This protein binds this small molecule.
Small molecule (SMILES): OCCOc1ccccc1

Sequence of chain 1.A:
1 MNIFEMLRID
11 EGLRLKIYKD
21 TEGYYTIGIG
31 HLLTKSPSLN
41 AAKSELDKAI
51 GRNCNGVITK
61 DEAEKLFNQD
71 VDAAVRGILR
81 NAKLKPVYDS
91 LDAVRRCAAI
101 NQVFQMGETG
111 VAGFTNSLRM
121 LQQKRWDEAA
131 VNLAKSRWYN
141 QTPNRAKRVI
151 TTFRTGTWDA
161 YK

Binding-site contacts:
Ligand atom CAH contacts residue GLN102 of chain 1.A at 3.1 Å.
Ligand atom CAD contacts residue VAL87 of chain 1.A at 4.1 Å (hydrophobic).
Ligand atom OAA contacts residue SER117 of chain 1.A at 4.2 Å.
Ligand atom CAJ contacts residue ALA99 of chain 1.A at 3.8 Å (hydrophobic).
Ligand atom OAA contacts residue LEU133 of chain 1.A at 3.2 Å.
Ligand atom CAG contacts residue GLN102 of chain 1.A at 3.2 Å.
Ligand atom CAB contacts residue LEU84 of chain 1.A at 4.0 Å (hydrophobic).
Ligand atom OAI contacts residue LEU121 of chain 1.A at 3.4 Å.
Ligand atom CAE contacts residue LEU118 of chain 1.A at 4.2 Å (hydrophobic).
Ligand atom CAH contacts residue VAL111 of chain 1.A at 3.6 Å (hydrophobic).
Ligand atom OAA contacts residue PHE114 of chain 1.A at 3.5 Å.
Ligand atom OAI contacts residue LEU118 of chain 1.A at 3.4 Å.
Ligand atom CAH contacts residue LEU118 of chain 1.A at 3.8 Å (hydrophobic).
Ligand atom CAC contacts residue ALA99 of chain 1.A at 3.7 Å (hydrophobic).
Ligand atom CAD contacts residue ALA99 of chain 1.A at 3.7 Å (hydrophobic).
Ligand atom CAE contacts residue ALA99 of chain 1.A at 3.7 Å (hydrophobic).
Ligand atom CAC contacts residue LEU84 of chain 1.A at 3.8 Å (hydrophobic).
Ligand atom CAG contacts residue LEU118 of chain 1.A at 4.1 Å (hydrophobic).
Ligand atom OAI contacts residue GLN102 of chain 1.A at 4.2 Å.
Ligand atom CAE contacts residue LEU84 of chain 1.A at 4.1 Å (hydrophobic).
Ligand atom CAD contacts residue LEU84 of chain 1.A at 3.9 Å (hydrophobic).
Ligand atom CAG contacts residue LEU121 of chain 1.A at 3.8 Å (hydrophobic).
Ligand atom OAA contacts residue GLN102 of chain 1.A at 2.6 Å (h-bond).
Ligand atom CAC contacts residue ILE78 of chain 1.A at 4.1 Å (hydrophobic).
Ligand atom OAI contacts residue PHE153 of chain 1.A at 3.8 Å.
Ligand atom CAB contacts residue ILE78 of chain 1.A at 4.0 Å (hydrophobic).
Ligand atom CAJ contacts residue LEU118 of chain 1.A at 3.5 Å (hydrophobic).
Ligand atom CAD contacts residue TYR88 of chain 1.A at 3.7 Å (hydrophobic).
Ligand atom CAG contacts residue SER117 of chain 1.A at 4.1 Å.
Ligand atom CAB contacts residue TYR88 of chain 1.A at 4.0 Å (hydrophobic).
Ligand atom CAH contacts residue LEU121 of chain 1.A at 4.2 Å (hydrophobic).
Ligand atom CAF contacts residue VAL87 of chain 1.A at 3.8 Å (hydrophobic).
Ligand atom CAF contacts residue ALA99 of chain 1.A at 3.8 Å (hydrophobic).
Ligand atom CAC contacts residue VAL111 of chain 1.A at 4.2 Å (hydrophobic).
Ligand atom CAB contacts residue ALA99 of chain 1.A at 3.7 Å (hydrophobic).
Ligand atom CAC contacts residue VAL103 of chain 1.A at 3.9 Å (hydrophobic).
Ligand atom CAE contacts residue VAL111 of chain 1.A at 3.5 Å (hydrophobic).
Ligand atom CAH contacts residue PHE153 of chain 1.A at 4.2 Å (hydrophobic).
Ligand atom CAF contacts residue LEU118 of chain 1.A at 3.6 Å (hydrophobic).
Ligand atom CAG contacts residue LEU133 of chain 1.A at 3.8 Å (hydrophobic).